A protein and the small-molecule ligand that binds it are described below.
Small molecule (SMILES): Nc1ncnc2ccc(-c3cc(F)cc(NC(=O)CN4CCCC4)c3)cc12

Binding-site contacts:
Ligand atom N27 contacts residue VAL171 of chain 1.A at 3.5 Å.
Ligand atom N14 contacts residue ASP172 of chain 1.A at 3.2 Å.
Ligand atom C4 contacts residue LEU161 of chain 1.A at 3.3 Å (hydrophobic).
Ligand atom N24 contacts residue LEU161 of chain 1.A at 3.6 Å.
Ligand atom N24 contacts residue CYS109 of chain 1.A at 2.9 Å (h-bond).
Ligand atom C25 contacts residue CYS109 of chain 1.A at 3.1 Å (hydrophobic).
Ligand atom N27 contacts residue MET106 of chain 1.A at 3.8 Å.
Ligand atom C25 contacts residue LEU161 of chain 1.A at 3.7 Å (hydrophobic).
Ligand atom C17 contacts residue ASP172 of chain 1.A at 3.4 Å.
Ligand atom C2 contacts residue TYR37 of chain 1.A at 3.6 Å (hydrophobic).
Ligand atom O16 contacts residue LYS55 of chain 1.A at 3.2 Å.
Ligand atom N24 contacts residue ALA53 of chain 1.A at 3.8 Å.
Ligand atom C23 contacts residue GLU107 of chain 1.A at 3.8 Å.
Ligand atom C25 contacts residue PHE108 of chain 1.A at 3.6 Å (hydrophobic).
Ligand atom C15 contacts residue ASP172 of chain 1.A at 3.6 Å.
Ligand atom C4 contacts residue ALA53 of chain 1.A at 3.7 Å (hydrophobic).
Ligand atom N27 contacts residue GLU107 of chain 1.A at 2.8 Å (salt-bridge).
Ligand atom C1 contacts residue VAL40 of chain 1.A at 3.7 Å (hydrophobic).
Ligand atom C17 contacts residue TYR37 of chain 1.A at 3.5 Å (hydrophobic).
Ligand atom N24 contacts residue PHE108 of chain 1.A at 3.7 Å.
Ligand atom N27 contacts residue ALA53 of chain 1.A at 3.5 Å.
Ligand atom F13 contacts residue MET106 of chain 1.A at 3.2 Å.
Ligand atom C5 contacts residue VAL171 of chain 1.A at 3.4 Å (hydrophobic).
Ligand atom C9 contacts residue ASP172 of chain 1.A at 3.5 Å.
Ligand atom C23 contacts residue ALA53 of chain 1.A at 3.4 Å (hydrophobic).
Ligand atom C10 contacts residue ASP172 of chain 1.A at 3.5 Å.
Ligand atom C7 contacts residue VAL40 of chain 1.A at 3.8 Å (hydrophobic).
Ligand atom C6 contacts residue VAL40 of chain 1.A at 3.6 Å (hydrophobic).
Ligand atom C8 contacts residue VAL171 of chain 1.A at 3.8 Å (hydrophobic).
Ligand atom C1 contacts residue TYR37 of chain 1.A at 3.5 Å (hydrophobic).
Ligand atom C19 contacts residue ASP172 of chain 1.A at 3.8 Å.
Ligand atom C6 contacts residue VAL171 of chain 1.A at 3.6 Å (hydrophobic).
Ligand atom C15 contacts residue TYR37 of chain 1.A at 3.2 Å (hydrophobic).
Ligand atom O16 contacts residue TYR37 of chain 1.A at 3.1 Å (h-bond).
Ligand atom C7 contacts residue VAL171 of chain 1.A at 3.6 Å (hydrophobic).
Ligand atom C23 contacts residue LEU161 of chain 1.A at 3.4 Å (hydrophobic).
Ligand atom C8 contacts residue TYR37 of chain 1.A at 3.5 Å (hydrophobic).
Ligand atom N26 contacts residue LEU161 of chain 1.A at 3.6 Å.
Ligand atom C12 contacts residue MET106 of chain 1.A at 3.7 Å (hydrophobic).
Ligand atom C3 contacts residue LEU161 of chain 1.A at 3.4 Å (hydrophobic).

Sequence of chain 1.A:
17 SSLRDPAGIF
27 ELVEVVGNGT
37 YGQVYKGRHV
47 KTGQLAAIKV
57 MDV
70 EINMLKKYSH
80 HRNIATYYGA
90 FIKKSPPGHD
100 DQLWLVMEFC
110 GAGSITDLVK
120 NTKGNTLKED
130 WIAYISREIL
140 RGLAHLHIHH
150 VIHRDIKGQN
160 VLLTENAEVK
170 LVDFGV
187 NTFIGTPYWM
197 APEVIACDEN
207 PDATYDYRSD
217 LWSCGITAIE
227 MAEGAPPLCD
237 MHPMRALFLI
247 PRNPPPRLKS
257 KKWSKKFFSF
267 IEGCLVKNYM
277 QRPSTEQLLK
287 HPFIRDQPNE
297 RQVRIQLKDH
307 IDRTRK